Sequence of chain 1.A:
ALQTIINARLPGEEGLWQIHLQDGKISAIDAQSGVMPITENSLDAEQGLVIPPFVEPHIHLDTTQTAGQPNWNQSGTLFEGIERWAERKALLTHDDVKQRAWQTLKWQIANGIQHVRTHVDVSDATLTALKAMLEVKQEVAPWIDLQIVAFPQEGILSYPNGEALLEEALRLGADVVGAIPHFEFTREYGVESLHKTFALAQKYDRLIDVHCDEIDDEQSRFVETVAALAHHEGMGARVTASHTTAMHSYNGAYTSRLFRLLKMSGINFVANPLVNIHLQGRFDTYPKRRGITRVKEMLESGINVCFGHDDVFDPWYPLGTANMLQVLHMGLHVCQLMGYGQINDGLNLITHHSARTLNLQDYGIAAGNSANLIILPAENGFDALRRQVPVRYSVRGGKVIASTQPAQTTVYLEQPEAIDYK

Sequence of chain 6.A:
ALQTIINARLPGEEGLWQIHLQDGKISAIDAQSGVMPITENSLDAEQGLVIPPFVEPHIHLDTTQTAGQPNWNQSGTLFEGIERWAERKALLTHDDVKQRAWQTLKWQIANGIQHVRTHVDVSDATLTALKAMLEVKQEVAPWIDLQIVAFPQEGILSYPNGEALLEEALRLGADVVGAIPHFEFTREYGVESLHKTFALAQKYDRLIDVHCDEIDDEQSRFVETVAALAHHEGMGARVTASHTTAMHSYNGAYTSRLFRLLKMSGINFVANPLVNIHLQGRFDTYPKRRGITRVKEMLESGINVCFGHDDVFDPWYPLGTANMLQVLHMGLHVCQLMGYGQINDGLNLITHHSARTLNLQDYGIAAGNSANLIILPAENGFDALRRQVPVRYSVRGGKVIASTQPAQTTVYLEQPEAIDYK

Binding-site contacts:
Ligand atom OAG contacts residue GLN103 of chain 1.A at 4.2 Å.
Ligand atom OAS contacts residue GLN103 of chain 1.A at 3.5 Å (h-bond).
Ligand atom CAC contacts residue TRP106 of chain 1.A at 3.6 Å (hydrophobic).
Ligand atom OAR contacts residue LYS110 of chain 1.A at 4.3 Å.
Ligand atom CAE contacts residue LYS102 of chain 1.A at 4.3 Å.
Ligand atom OAR contacts residue LEU417 of chain 6.A at 3.7 Å.
Ligand atom OAS contacts residue TRP106 of chain 1.A at 4.1 Å.
Ligand atom CAN contacts residue TRP106 of chain 1.A at 3.4 Å (hydrophobic).
Ligand atom CAB contacts residue GLU143 of chain 1.A at 3.8 Å.
Ligand atom CAX contacts residue GLU418 of chain 6.A at 2.9 Å.
Ligand atom CAY contacts residue LYS110 of chain 1.A at 3.1 Å.
Ligand atom CAP contacts residue LYS110 of chain 1.A at 3.5 Å.
Ligand atom CAI contacts residue GLU143 of chain 1.A at 4.0 Å.
Ligand atom OAR contacts residue TRP106 of chain 1.A at 3.5 Å.
Ligand atom OAR contacts residue TRP147 of chain 1.A at 4.3 Å.
Ligand atom CAM contacts residue TRP106 of chain 1.A at 4.3 Å (hydrophobic).
Ligand atom CAU contacts residue LYS110 of chain 1.A at 3.6 Å.
Ligand atom OAO contacts residue TRP106 of chain 1.A at 3.9 Å.
Ligand atom OAS contacts residue GLN107 of chain 1.A at 3.6 Å (h-bond).
Ligand atom OAH contacts residue GLU143 of chain 1.A at 4.4 Å.
Ligand atom CAT contacts residue TRP106 of chain 1.A at 4.3 Å (hydrophobic).
Ligand atom CAN contacts residue LYS110 of chain 1.A at 4.1 Å.
Ligand atom CAX contacts residue LEU417 of chain 6.A at 4.4 Å (hydrophobic).
Ligand atom CAT contacts residue LYS110 of chain 1.A at 3.5 Å.
Ligand atom OAV contacts residue LYS110 of chain 1.A at 2.9 Å (salt-bridge).
Ligand atom CAW contacts residue LYS110 of chain 1.A at 4.0 Å.
Ligand atom OAG contacts residue LYS102 of chain 1.A at 4.0 Å.
Ligand atom CAT contacts residue GLN107 of chain 1.A at 4.4 Å.
Ligand atom CAP contacts residue GLU421 of chain 6.A at 4.2 Å.
Ligand atom CAQ contacts residue GLU418 of chain 6.A at 4.2 Å.
Ligand atom OAG contacts residue ASP99 of chain 1.A at 3.7 Å.
Ligand atom CAE contacts residue GLN103 of chain 1.A at 4.1 Å.
Ligand atom OAO contacts residue LYS110 of chain 1.A at 3.0 Å (salt-bridge).

A protein and the small-molecule ligand that binds it are described below.
Small molecule (SMILES): C[C@H](O)COCC(COC[C@@H](C)O)(COC[C@@H](C)O)COC[C@@H](C)O